A small-molecule ligand and the protein it binds are described below.
Small molecule (SMILES): Nc1nc2c(ncn2[C@@H]2O[C@H](CO[P](=O)(O)O[C@H]3[C@@H](O)[C@H](n4ccc(=O)[nH]c4=O)O[C@@H]3CO[P](=O)(O)O[C@H]3[C@@H](O)[C@H](n4cnc5c(=O)[nH]c(N)nc54)O[C@@H]3CO[P](=O)(O)O[C@H]3[C@@H](O)[C@H](n4cnc5c(=O)[nH]c(N)nc54)O[C@@H]3CO[P](=O)(O)O[C@H]3[C@@H](O)[C@H](n4ccc(=O)[nH]c4=O)O[C@@H]3CO)[C@@H](O)[C@H]2O)c(=O)[nH]1

Sequence of chain 1.A:
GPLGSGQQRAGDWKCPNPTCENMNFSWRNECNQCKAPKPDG

Binding-site contacts:
Ligand atom N2 contacts residue ASP12 of chain 1.A at 2.7 Å (salt-bridge).
Ligand atom O3' contacts residue GLY4 of chain 1.A at 3.4 Å.
Ligand atom N7 contacts residue ASN32 of chain 1.A at 3.1 Å (h-bond).
Ligand atom O4' contacts residue GLN7 of chain 1.A at 3.3 Å (h-bond).
Ligand atom N3 contacts residue ARG9 of chain 1.A at 3.3 Å (salt-bridge).
Ligand atom N2 contacts residue MET23 of chain 1.A at 3.0 Å (h-bond).
Ligand atom N1 contacts residue PHE25 of chain 1.A at 3.3 Å.
Ligand atom C5 contacts residue ASN32 of chain 1.A at 3.1 Å.
Ligand atom N3 contacts residue PHE25 of chain 1.A at 3.3 Å.
Ligand atom N7 contacts residue ARG28 of chain 1.A at 3.0 Å (salt-bridge).
Ligand atom O4' contacts residue ARG9 of chain 1.A at 3.0 Å (salt-bridge).
Ligand atom C6 contacts residue ASN32 of chain 1.A at 3.4 Å.
Ligand atom C8 contacts residue PHE25 of chain 1.A at 3.3 Å (hydrophobic).
Ligand atom C2 contacts residue PHE25 of chain 1.A at 3.3 Å (hydrophobic).
Ligand atom C4 contacts residue ARG9 of chain 1.A at 3.4 Å.
Ligand atom O4 contacts residue ASN22 of chain 1.A at 2.9 Å (h-bond).
Ligand atom C4 contacts residue PHE25 of chain 1.A at 3.3 Å (hydrophobic).
Ligand atom O4 contacts residue ASN32 of chain 1.A at 3.0 Å (h-bond).
Ligand atom O6 contacts residue SER26 of chain 1.A at 2.8 Å (h-bond).
Ligand atom N2 contacts residue ARG9 of chain 1.A at 3.4 Å (salt-bridge).
Ligand atom N2 contacts residue GLN7 of chain 1.A at 3.3 Å.
Ligand atom O6 contacts residue PHE25 of chain 1.A at 2.9 Å (h-bond).
Ligand atom N3 contacts residue ASN22 of chain 1.A at 3.3 Å (h-bond).
Ligand atom O6 contacts residue ARG28 of chain 1.A at 2.8 Å (salt-bridge).
Ligand atom C6 contacts residue ASP12 of chain 1.A at 3.3 Å.
Ligand atom C1' contacts residue GLN7 of chain 1.A at 3.4 Å.
Ligand atom N3 contacts residue GLY6 of chain 1.A at 3.3 Å (h-bond).
Ligand atom N1 contacts residue MET23 of chain 1.A at 2.8 Å (h-bond).
Ligand atom N2 contacts residue GLN8 of chain 1.A at 3.3 Å.
Ligand atom C2 contacts residue ASP12 of chain 1.A at 3.3 Å.
Ligand atom N1 contacts residue ASP12 of chain 1.A at 2.8 Å (salt-bridge).
Ligand atom O6 contacts residue ASP12 of chain 1.A at 3.0 Å (salt-bridge).
Ligand atom O2' contacts residue TRP27 of chain 1.A at 3.2 Å.
Ligand atom N3 contacts residue SER5 of chain 1.A at 3.3 Å.
Ligand atom N9 contacts residue PHE25 of chain 1.A at 3.4 Å.
Ligand atom O6 contacts residue ASN24 of chain 1.A at 3.3 Å.
Ligand atom N7 contacts residue PHE25 of chain 1.A at 3.3 Å.
Ligand atom C5 contacts residue PHE25 of chain 1.A at 3.3 Å (hydrophobic).
Ligand atom C2 contacts residue MET23 of chain 1.A at 3.4 Å (hydrophobic).
Ligand atom N7 contacts residue TRP27 of chain 1.A at 3.0 Å (h-bond).